Sequence of chain 1.S:
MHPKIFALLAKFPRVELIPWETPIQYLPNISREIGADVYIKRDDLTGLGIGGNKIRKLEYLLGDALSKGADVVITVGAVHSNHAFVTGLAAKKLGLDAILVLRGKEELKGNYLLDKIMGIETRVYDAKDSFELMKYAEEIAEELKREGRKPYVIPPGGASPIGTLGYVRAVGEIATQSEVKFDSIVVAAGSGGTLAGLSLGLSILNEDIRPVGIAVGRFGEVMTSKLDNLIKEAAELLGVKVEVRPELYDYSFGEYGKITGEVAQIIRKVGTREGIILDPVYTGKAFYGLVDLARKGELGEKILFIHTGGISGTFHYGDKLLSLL

This small molecule binds to this protein.
Small molecule (SMILES): Cc1ncc(COP(=O)(O)O)c(CNC2(C(=O)O)CC2)c1O

Binding-site contacts:
Ligand atom O4P contacts residue LYS54 of chain 1.S at 3.3 Å (salt-bridge).
Ligand atom O3 contacts residue TYR282 of chain 1.S at 3.6 Å.
Ligand atom O7 contacts residue TYR282 of chain 1.S at 3.4 Å (h-bond).
Ligand atom C6 contacts residue ASN53 of chain 1.S at 3.5 Å.
Ligand atom O3P contacts residue GLY190 of chain 1.S at 2.6 Å (h-bond).
Ligand atom C9 contacts residue GLY157 of chain 1.S at 3.3 Å.
Ligand atom P contacts residue GLY193 of chain 1.S at 3.6 Å.
Ligand atom P contacts residue LYS54 of chain 1.S at 3.6 Å.
Ligand atom O3P contacts residue SER191 of chain 1.S at 3.1 Å (h-bond).
Ligand atom C2A contacts residue THR308 of chain 1.S at 3.4 Å.
Ligand atom O1P contacts residue GLY192 of chain 1.S at 3.2 Å (h-bond).
Ligand atom O1P contacts residue GLY193 of chain 1.S at 3.1 Å (h-bond).
Ligand atom N1 contacts residue THR308 of chain 1.S at 2.6 Å (h-bond).
Ligand atom O2P contacts residue ASN53 of chain 1.S at 3.5 Å (h-bond).
Ligand atom O8 contacts residue SER81 of chain 1.S at 2.6 Å (h-bond).
Ligand atom O2P contacts residue GLY193 of chain 1.S at 3.4 Å (h-bond).
Ligand atom C2 contacts residue TYR282 of chain 1.S at 3.6 Å (hydrophobic).
Ligand atom C5A contacts residue ASN53 of chain 1.S at 3.2 Å.
Ligand atom C6 contacts residue THR308 of chain 1.S at 3.2 Å.
Ligand atom O7 contacts residue HIS83 of chain 1.S at 3.6 Å.
Ligand atom O7 contacts residue SER81 of chain 1.S at 3.4 Å.
Ligand atom O2P contacts residue LYS54 of chain 1.S at 3.6 Å (salt-bridge).
Ligand atom C9 contacts residue HIS83 of chain 1.S at 3.1 Å.
Ligand atom N contacts residue TYR282 of chain 1.S at 3.5 Å (h-bond).
Ligand atom C7 contacts residue SER81 of chain 1.S at 3.5 Å.
Ligand atom O3P contacts residue GLY192 of chain 1.S at 3.1 Å (h-bond).
Ligand atom C4A contacts residue LYS54 of chain 1.S at 3.5 Å.
Ligand atom O3 contacts residue ASN82 of chain 1.S at 3.5 Å (h-bond).
Ligand atom C7 contacts residue TYR282 of chain 1.S at 3.3 Å (hydrophobic).
Ligand atom O7 contacts residue ASN82 of chain 1.S at 2.7 Å (h-bond).
Ligand atom C5 contacts residue ASN53 of chain 1.S at 3.3 Å.
Ligand atom O1P contacts residue LYS54 of chain 1.S at 3.1 Å (salt-bridge).
Ligand atom O3P contacts residue ALA189 of chain 1.S at 3.5 Å.
Ligand atom O1P contacts residue SER191 of chain 1.S at 2.2 Å (h-bond).
Ligand atom O2P contacts residue THR194 of chain 1.S at 2.5 Å (h-bond).
Ligand atom C4A contacts residue TYR282 of chain 1.S at 3.5 Å (hydrophobic).
Ligand atom C7 contacts residue ASN82 of chain 1.S at 3.5 Å.
Ligand atom C8 contacts residue TYR282 of chain 1.S at 3.3 Å (hydrophobic).
Ligand atom C2A contacts residue GLY309 of chain 1.S at 3.2 Å.
Ligand atom C9 contacts residue LYS54 of chain 1.S at 3.2 Å.